Binding-site contacts:
Ligand atom C contacts residue ARG405 of chain 1.B at 3.6 Å.
Ligand atom CG2 contacts residue ALA461 of chain 1.B at 3.8 Å (hydrophobic).
Ligand atom CB contacts residue LEU463 of chain 1.B at 4.0 Å (hydrophobic).
Ligand atom O contacts residue ARG90 of chain 1.B at 4.3 Å.
Ligand atom CB contacts residue LEU428 of chain 1.B at 3.6 Å (hydrophobic).
Ligand atom CG1 contacts residue LEU428 of chain 1.B at 3.8 Å (hydrophobic).
Ligand atom C contacts residue TYR92 of chain 1.B at 3.8 Å (hydrophobic).
Ligand atom OXT contacts residue ARG405 of chain 1.B at 4.1 Å.
Ligand atom CA contacts residue TYR92 of chain 1.B at 3.7 Å (hydrophobic).
Ligand atom CG2 contacts residue LEU463 of chain 1.B at 3.7 Å (hydrophobic).
Ligand atom CB contacts residue VAL403 of chain 1.B at 4.0 Å (hydrophobic).
Ligand atom O contacts residue ARG85 of chain 1.B at 3.0 Å (salt-bridge).
Ligand atom OXT contacts residue ALA461 of chain 1.B at 4.2 Å.
Ligand atom OG contacts residue LEU463 of chain 1.B at 4.1 Å.
Ligand atom O contacts residue LEU428 of chain 1.B at 4.2 Å.
Ligand atom O contacts residue ARG407 of chain 1.B at 3.1 Å (salt-bridge).
Ligand atom O contacts residue ARG405 of chain 1.B at 3.5 Å (salt-bridge).
Ligand atom OXT contacts residue ARG407 of chain 1.B at 3.0 Å (salt-bridge).
Ligand atom CG1 contacts residue VAL403 of chain 1.B at 3.7 Å (hydrophobic).
Ligand atom O contacts residue SER425 of chain 1.B at 4.1 Å.
Ligand atom C contacts residue ARG85 of chain 1.B at 3.5 Å.
Ligand atom CG1 contacts residue ARG85 of chain 1.B at 3.8 Å.
Ligand atom CG1 contacts residue TYR151 of chain 1.B at 3.5 Å (hydrophobic).
Ligand atom OXT contacts residue TYR92 of chain 1.B at 3.1 Å (h-bond).
Ligand atom CG1 contacts residue ARG90 of chain 1.B at 4.3 Å.
Ligand atom CG1 contacts residue ARG405 of chain 1.B at 3.9 Å.
Ligand atom N contacts residue LEU428 of chain 1.B at 4.0 Å.
Ligand atom OG contacts residue VAL403 of chain 1.B at 3.5 Å.
Ligand atom CG2 contacts residue GLU150 of chain 1.B at 3.9 Å.
Ligand atom CA contacts residue ARG85 of chain 1.B at 4.3 Å.
Ligand atom C contacts residue ARG407 of chain 1.B at 3.6 Å.
Ligand atom O contacts residue ARG424 of chain 1.B at 4.2 Å.
Ligand atom CB contacts residue ARG424 of chain 1.B at 3.8 Å.
Ligand atom CB contacts residue GLU150 of chain 1.B at 4.2 Å.
Ligand atom CG2 contacts residue TYR92 of chain 1.B at 3.8 Å (hydrophobic).
Ligand atom O contacts residue ARG405 of chain 1.B at 2.6 Å (salt-bridge).
Ligand atom C contacts residue ARG405 of chain 1.B at 4.3 Å.
Ligand atom CB contacts residue TYR92 of chain 1.B at 4.4 Å (hydrophobic).
Ligand atom OXT contacts residue ARG85 of chain 1.B at 3.0 Å (salt-bridge).
Ligand atom CB contacts residue VAL403 of chain 1.B at 4.2 Å (hydrophobic).

Sequence of chain 1.B:
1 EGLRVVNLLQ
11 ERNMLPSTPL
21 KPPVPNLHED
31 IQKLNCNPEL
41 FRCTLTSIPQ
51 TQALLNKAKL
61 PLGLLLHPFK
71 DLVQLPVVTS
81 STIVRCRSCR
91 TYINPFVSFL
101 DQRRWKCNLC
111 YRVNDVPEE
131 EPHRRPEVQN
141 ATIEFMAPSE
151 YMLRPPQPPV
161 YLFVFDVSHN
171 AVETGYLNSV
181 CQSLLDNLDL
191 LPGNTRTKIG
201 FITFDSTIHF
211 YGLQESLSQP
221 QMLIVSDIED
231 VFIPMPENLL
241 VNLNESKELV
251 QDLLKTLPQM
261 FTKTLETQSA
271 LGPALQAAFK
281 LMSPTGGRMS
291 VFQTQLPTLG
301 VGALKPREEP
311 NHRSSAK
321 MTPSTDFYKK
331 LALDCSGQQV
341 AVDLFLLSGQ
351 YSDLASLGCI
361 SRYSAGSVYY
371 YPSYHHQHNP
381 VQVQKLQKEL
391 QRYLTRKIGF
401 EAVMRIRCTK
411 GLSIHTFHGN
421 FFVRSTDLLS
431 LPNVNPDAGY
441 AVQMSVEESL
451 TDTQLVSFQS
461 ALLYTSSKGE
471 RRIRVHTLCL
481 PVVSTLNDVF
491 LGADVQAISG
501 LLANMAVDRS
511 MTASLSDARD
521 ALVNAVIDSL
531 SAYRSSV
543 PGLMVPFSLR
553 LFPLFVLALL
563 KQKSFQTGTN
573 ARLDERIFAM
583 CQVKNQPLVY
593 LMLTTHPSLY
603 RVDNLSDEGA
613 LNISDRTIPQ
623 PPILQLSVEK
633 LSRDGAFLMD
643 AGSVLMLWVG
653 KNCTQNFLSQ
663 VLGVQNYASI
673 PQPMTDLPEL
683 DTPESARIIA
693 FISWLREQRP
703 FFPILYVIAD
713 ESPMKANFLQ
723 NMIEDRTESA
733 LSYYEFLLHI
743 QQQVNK

This protein binds this small molecule.
Small molecule (SMILES): CC(C)[C@H](NC(=O)[C@@H](NC(=O)[C@H](CO)NC(=O)[C@H](C)NC(=O)[C@H](C)N)C(C)C)C(=O)O